Binding-site contacts:
Ligand atom C18 contacts residue LEU57 of chain 1.A at 3.9 Å (hydrophobic).
Ligand atom C14 contacts residue VAL188 of chain 1.A at 3.6 Å (hydrophobic).
Ligand atom O19 contacts residue THR240 of chain 1.A at 3.6 Å.
Ligand atom O16 contacts residue GLN185 of chain 1.A at 3.3 Å.
Ligand atom O1 contacts residue GLY16 of chain 1.A at 3.9 Å.
Ligand atom C17 contacts residue GLN185 of chain 1.A at 3.9 Å.
Ligand atom C11 contacts residue ARG242 of chain 1.A at 3.5 Å.
Ligand atom C14 contacts residue MPD1 of chain 1.F at 3.8 Å.
Ligand atom C18 contacts residue GLN185 of chain 1.A at 3.6 Å.
Ligand atom O10 contacts residue VAL175 of chain 1.A at 4.1 Å.
Ligand atom C15 contacts residue VAL188 of chain 1.A at 3.7 Å (hydrophobic).
Ligand atom C9 contacts residue VAL175 of chain 1.A at 4.0 Å (hydrophobic).
Ligand atom C5 contacts residue LEU245 of chain 1.A at 3.6 Å (hydrophobic).
Ligand atom C2 contacts residue PHE17 of chain 1.A at 3.5 Å (hydrophobic).
Ligand atom C14 contacts residue GLN185 of chain 1.A at 3.8 Å.
Ligand atom O1 contacts residue GLN115 of chain 1.A at 3.5 Å (h-bond).
Ligand atom O13 contacts residue PHE17 of chain 1.A at 3.8 Å.
Ligand atom C3 contacts residue PHE17 of chain 1.A at 3.7 Å (hydrophobic).
Ligand atom O1 contacts residue PHE17 of chain 1.A at 2.9 Å (h-bond).
Ligand atom C2 contacts residue HIS359 of chain 1.A at 3.3 Å.
Ligand atom C2 contacts residue SER114 of chain 1.A at 2.9 Å.
Ligand atom C20 contacts residue LEU189 of chain 1.A at 3.8 Å (hydrophobic).
Ligand atom C3 contacts residue SER114 of chain 1.A at 3.1 Å.
Ligand atom C20 contacts residue LEU209 of chain 1.A at 4.0 Å (hydrophobic).
Ligand atom O7 contacts residue LEU245 of chain 1.A at 3.9 Å.
Ligand atom C5 contacts residue THR169 of chain 1.A at 3.8 Å.
Ligand atom O19 contacts residue LEU189 of chain 1.A at 3.5 Å.
Ligand atom C9 contacts residue VAL172 of chain 1.A at 3.9 Å (hydrophobic).
Ligand atom C18 contacts residue THR240 of chain 1.A at 3.6 Å.
Ligand atom O1 contacts residue SER114 of chain 1.A at 2.6 Å (h-bond).
Ligand atom O7 contacts residue VAL172 of chain 1.A at 4.0 Å.
Ligand atom C17 contacts residue LEU57 of chain 1.A at 3.9 Å (hydrophobic).
Ligand atom C12 contacts residue LEU184 of chain 1.A at 3.7 Å (hydrophobic).
Ligand atom C8 contacts residue EGC1 of chain 1.E at 4.0 Å.
Ligand atom O4 contacts residue PHE17 of chain 1.A at 4.0 Å.
Ligand atom C20 contacts residue LEU57 of chain 1.A at 3.2 Å (hydrophobic).
Ligand atom O4 contacts residue ILE320 of chain 1.A at 3.6 Å.
Ligand atom O19 contacts residue LEU57 of chain 1.A at 4.1 Å.
Ligand atom O1 contacts residue HIS359 of chain 1.A at 4.0 Å.
Ligand atom C6 contacts residue LEU171 of chain 1.A at 3.7 Å (hydrophobic).

Sequence of chain 1.A:
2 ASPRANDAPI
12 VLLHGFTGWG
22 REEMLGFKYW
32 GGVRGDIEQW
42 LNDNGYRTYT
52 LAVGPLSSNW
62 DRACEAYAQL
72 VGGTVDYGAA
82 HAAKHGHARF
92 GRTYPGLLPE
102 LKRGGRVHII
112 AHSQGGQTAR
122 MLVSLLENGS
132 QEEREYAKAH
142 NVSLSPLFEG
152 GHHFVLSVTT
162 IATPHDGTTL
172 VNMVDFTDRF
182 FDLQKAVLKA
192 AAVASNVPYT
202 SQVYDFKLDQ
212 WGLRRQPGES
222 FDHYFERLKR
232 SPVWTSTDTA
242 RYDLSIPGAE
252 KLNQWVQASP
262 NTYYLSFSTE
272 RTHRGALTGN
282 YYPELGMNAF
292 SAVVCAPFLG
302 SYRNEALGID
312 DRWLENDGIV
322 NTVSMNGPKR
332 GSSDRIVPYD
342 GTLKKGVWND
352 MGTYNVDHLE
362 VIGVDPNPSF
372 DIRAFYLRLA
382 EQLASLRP

A protein and the small-molecule ligand that binds it are described below.
Small molecule (SMILES): CC(C)(C)CC(C)(C)c1ccc(OCCOCCOCCOCCOCCOCCOCCOCCOCCO)cc1